Binding-site contacts:
Ligand atom C3 contacts residue TRP59 of chain 7.C at 3.5 Å (hydrophobic).
Ligand atom O5 contacts residue GLU54 of chain 7.C at 3.5 Å.
Ligand atom C4 contacts residue TRP59 of chain 7.C at 4.2 Å (hydrophobic).
Ligand atom C2 contacts residue ARG79 of chain 7.C at 4.1 Å.
Ligand atom C1 contacts residue GLU54 of chain 7.C at 3.5 Å.
Ligand atom O6 contacts residue TRP59 of chain 7.C at 3.9 Å.
Ligand atom C4 contacts residue GLU54 of chain 7.C at 4.5 Å.
Ligand atom O5 contacts residue ARG79 of chain 7.C at 4.0 Å.
Ligand atom C2 contacts residue GLU54 of chain 7.C at 4.1 Å.
Ligand atom C2 contacts residue TRP59 of chain 7.C at 4.1 Å (hydrophobic).
Ligand atom C1 contacts residue TRP59 of chain 7.C at 3.5 Å (hydrophobic).

Sequence of chain 7.C:
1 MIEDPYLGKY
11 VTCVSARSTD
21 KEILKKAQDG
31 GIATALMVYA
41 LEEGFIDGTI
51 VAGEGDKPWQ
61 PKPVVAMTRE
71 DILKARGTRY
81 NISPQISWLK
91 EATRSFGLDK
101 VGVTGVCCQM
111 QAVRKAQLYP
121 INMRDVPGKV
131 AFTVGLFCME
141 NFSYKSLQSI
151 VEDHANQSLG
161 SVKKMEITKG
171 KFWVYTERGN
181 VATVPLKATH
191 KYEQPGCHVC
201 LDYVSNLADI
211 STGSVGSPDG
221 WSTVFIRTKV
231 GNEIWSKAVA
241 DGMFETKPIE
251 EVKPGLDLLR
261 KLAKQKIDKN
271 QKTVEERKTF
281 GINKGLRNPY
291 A

This small molecule binds to this protein.
Small molecule (SMILES): C[C@@H](O)[C@@H](C)O